Binding-site contacts:
Ligand atom CA contacts residue TRP168 of chain 1.C at 3.9 Å (hydrophobic).
Ligand atom CG1 contacts residue LYS161 of chain 1.C at 3.6 Å.
Ligand atom CA contacts residue VAL137 of chain 1.C at 3.9 Å (hydrophobic).
Ligand atom O3P contacts residue PHE110 of chain 1.C at 3.7 Å.
Ligand atom O1P contacts residue GLN112 of chain 1.C at 4.0 Å.
Ligand atom P contacts residue GLN112 of chain 1.C at 3.9 Å.
Ligand atom N contacts residue TRP168 of chain 1.C at 3.9 Å.
Ligand atom CD contacts residue PHE135 of chain 1.C at 3.5 Å (hydrophobic).
Ligand atom CB contacts residue PHE136 of chain 1.C at 3.9 Å (hydrophobic).
Ligand atom CB contacts residue VAL137 of chain 1.C at 3.5 Å (hydrophobic).
Ligand atom CB contacts residue GLU134 of chain 1.C at 3.5 Å.
Ligand atom C contacts residue PHE136 of chain 1.C at 4.2 Å (hydrophobic).
Ligand atom CG2 contacts residue SER160 of chain 1.C at 3.8 Å.
Ligand atom O1P contacts residue SER111 of chain 1.C at 2.2 Å (h-bond).
Ligand atom N contacts residue ARG138 of chain 1.C at 3.4 Å (salt-bridge).
Ligand atom O3P contacts residue SER111 of chain 1.C at 3.5 Å.
Ligand atom O2P contacts residue GLN112 of chain 1.C at 3.2 Å (h-bond).
Ligand atom CG2 contacts residue ALA164 of chain 1.C at 3.6 Å (hydrophobic).
Ligand atom CG contacts residue PHE135 of chain 1.C at 3.8 Å (hydrophobic).
Ligand atom O contacts residue PHE135 of chain 1.C at 4.2 Å.
Ligand atom O contacts residue PHE136 of chain 1.C at 3.5 Å (h-bond).
Ligand atom CA contacts residue PHE136 of chain 1.C at 3.6 Å (hydrophobic).
Ligand atom CA contacts residue GLU134 of chain 1.C at 3.8 Å.
Ligand atom CA contacts residue LYS161 of chain 1.C at 3.9 Å.
Ligand atom CG1 contacts residue SER160 of chain 1.C at 3.8 Å.
Ligand atom CD contacts residue GLU134 of chain 1.C at 4.1 Å.
Ligand atom O contacts residue LYS161 of chain 1.C at 4.1 Å.
Ligand atom O3P contacts residue LYS161 of chain 1.C at 3.4 Å (salt-bridge).
Ligand atom CA contacts residue PHE136 of chain 1.C at 3.8 Å (hydrophobic).
Ligand atom C contacts residue PHE136 of chain 1.C at 3.7 Å (hydrophobic).
Ligand atom CB contacts residue PHE136 of chain 1.C at 4.2 Å (hydrophobic).
Ligand atom CG2 contacts residue TRP168 of chain 1.C at 3.9 Å (hydrophobic).
Ligand atom N contacts residue GLU134 of chain 1.C at 4.1 Å.
Ligand atom O3P contacts residue GLN112 of chain 1.C at 4.0 Å.
Ligand atom O2P contacts residue SER111 of chain 1.C at 3.8 Å.
Ligand atom C contacts residue TRP168 of chain 1.C at 4.2 Å (hydrophobic).
Ligand atom N contacts residue TRP168 of chain 1.C at 3.9 Å.
Ligand atom CG contacts residue GLU134 of chain 1.C at 3.2 Å.
Ligand atom P contacts residue SER111 of chain 1.C at 3.3 Å.
Ligand atom N contacts residue PHE136 of chain 1.C at 2.9 Å (h-bond).

The protein below binds the small molecule below.
Small molecule (SMILES): CC(C)[C@H](NC(=O)[C@@H](N)Cc1ccccc1)C(=O)N1CCC[C@H]1C(=O)N1CCC[C@H]1C(=O)N[C@H](C=O)COP(=O)(O)O

Sequence of chain 1.C:
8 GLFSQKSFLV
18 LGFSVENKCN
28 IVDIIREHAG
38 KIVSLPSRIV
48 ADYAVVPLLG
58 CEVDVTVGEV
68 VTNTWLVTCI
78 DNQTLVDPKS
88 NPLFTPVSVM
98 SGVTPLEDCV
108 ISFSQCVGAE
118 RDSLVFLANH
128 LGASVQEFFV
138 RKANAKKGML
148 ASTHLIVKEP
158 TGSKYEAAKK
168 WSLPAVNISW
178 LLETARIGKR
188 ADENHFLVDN